A small-molecule ligand and the protein it binds are described below.
Small molecule (SMILES): O=C(N[C@@H]1O[C@H](CO)[C@@H](O)[C@H](O)[C@H]1O)c1cccc(-c2ccc(F)cc2)c1

Binding-site contacts:
Ligand atom C12 contacts residue ASN283 of chain 2.A at 3.2 Å.
Ligand atom C12 contacts residue ARG293 of chain 2.A at 3.6 Å.
Ligand atom C13 contacts residue PHE286 of chain 2.A at 3.5 Å (hydrophobic).
Ligand atom C11 contacts residue GLU89 of chain 2.A at 3.1 Å.
Ligand atom C2 contacts residue ASN285 of chain 2.A at 3.0 Å.
Ligand atom C10 contacts residue GLU89 of chain 2.A at 3.4 Å.
Ligand atom C14 contacts residue ASN283 of chain 2.A at 3.7 Å.
Ligand atom O5' contacts residue HIS378 of chain 2.A at 3.6 Å.
Ligand atom C11 contacts residue ASN134 of chain 2.A at 3.6 Å.
Ligand atom O2' contacts residue ASN285 of chain 2.A at 3.2 Å (h-bond).
Ligand atom C2' contacts residue HIS378 of chain 2.A at 3.3 Å.
Ligand atom C3' contacts residue GLU673 of chain 2.A at 3.3 Å.
Ligand atom C4 contacts residue ASN285 of chain 2.A at 3.7 Å.
Ligand atom O6' contacts residue HIS378 of chain 2.A at 2.7 Å (h-bond).
Ligand atom C6 contacts residue HIS342 of chain 2.A at 3.6 Å.
Ligand atom O6' contacts residue VAL456 of chain 2.A at 3.7 Å.
Ligand atom C13 contacts residue ASN283 of chain 2.A at 3.1 Å.
Ligand atom F15 contacts residue ARG293 of chain 2.A at 3.7 Å.
Ligand atom O3' contacts residue GLY676 of chain 2.A at 3.0 Å (h-bond).
Ligand atom C6' contacts residue ASN485 of chain 2.A at 3.2 Å.
Ligand atom O4' contacts residue GLY676 of chain 2.A at 2.8 Å (h-bond).
Ligand atom O2' contacts residue GLU673 of chain 2.A at 3.1 Å (salt-bridge).
Ligand atom C9 contacts residue HIS342 of chain 2.A at 3.7 Å.
Ligand atom N1 contacts residue ASN285 of chain 2.A at 3.1 Å (h-bond).
Ligand atom F15 contacts residue ASN283 of chain 2.A at 3.3 Å.
Ligand atom C3 contacts residue ASN285 of chain 2.A at 3.2 Å.
Ligand atom O6' contacts residue ASN485 of chain 2.A at 2.6 Å (h-bond).
Ligand atom O4' contacts residue ASN485 of chain 2.A at 3.5 Å (h-bond).
Ligand atom C8 contacts residue ASN285 of chain 2.A at 3.8 Å.
Ligand atom O3' contacts residue ALA674 of chain 2.A at 3.1 Å (h-bond).
Ligand atom O3' contacts residue SER675 of chain 2.A at 2.9 Å (h-bond).
Ligand atom C1' contacts residue HIS378 of chain 2.A at 3.6 Å.
Ligand atom N1 contacts residue HIS378 of chain 2.A at 3.1 Å (h-bond).
Ligand atom O2 contacts residue ASN285 of chain 2.A at 3.6 Å.
Ligand atom F15 contacts residue TYR281 of chain 2.A at 3.4 Å.
Ligand atom C6' contacts residue HIS378 of chain 2.A at 3.5 Å.
Ligand atom O4' contacts residue SER675 of chain 2.A at 3.6 Å.
Ligand atom O2 contacts residue LEU137 of chain 2.A at 3.3 Å.
Ligand atom O2' contacts residue TYR574 of chain 2.A at 3.1 Å (h-bond).
Ligand atom O3' contacts residue GLU673 of chain 2.A at 2.8 Å (salt-bridge).

Sequence of chain 2.A:
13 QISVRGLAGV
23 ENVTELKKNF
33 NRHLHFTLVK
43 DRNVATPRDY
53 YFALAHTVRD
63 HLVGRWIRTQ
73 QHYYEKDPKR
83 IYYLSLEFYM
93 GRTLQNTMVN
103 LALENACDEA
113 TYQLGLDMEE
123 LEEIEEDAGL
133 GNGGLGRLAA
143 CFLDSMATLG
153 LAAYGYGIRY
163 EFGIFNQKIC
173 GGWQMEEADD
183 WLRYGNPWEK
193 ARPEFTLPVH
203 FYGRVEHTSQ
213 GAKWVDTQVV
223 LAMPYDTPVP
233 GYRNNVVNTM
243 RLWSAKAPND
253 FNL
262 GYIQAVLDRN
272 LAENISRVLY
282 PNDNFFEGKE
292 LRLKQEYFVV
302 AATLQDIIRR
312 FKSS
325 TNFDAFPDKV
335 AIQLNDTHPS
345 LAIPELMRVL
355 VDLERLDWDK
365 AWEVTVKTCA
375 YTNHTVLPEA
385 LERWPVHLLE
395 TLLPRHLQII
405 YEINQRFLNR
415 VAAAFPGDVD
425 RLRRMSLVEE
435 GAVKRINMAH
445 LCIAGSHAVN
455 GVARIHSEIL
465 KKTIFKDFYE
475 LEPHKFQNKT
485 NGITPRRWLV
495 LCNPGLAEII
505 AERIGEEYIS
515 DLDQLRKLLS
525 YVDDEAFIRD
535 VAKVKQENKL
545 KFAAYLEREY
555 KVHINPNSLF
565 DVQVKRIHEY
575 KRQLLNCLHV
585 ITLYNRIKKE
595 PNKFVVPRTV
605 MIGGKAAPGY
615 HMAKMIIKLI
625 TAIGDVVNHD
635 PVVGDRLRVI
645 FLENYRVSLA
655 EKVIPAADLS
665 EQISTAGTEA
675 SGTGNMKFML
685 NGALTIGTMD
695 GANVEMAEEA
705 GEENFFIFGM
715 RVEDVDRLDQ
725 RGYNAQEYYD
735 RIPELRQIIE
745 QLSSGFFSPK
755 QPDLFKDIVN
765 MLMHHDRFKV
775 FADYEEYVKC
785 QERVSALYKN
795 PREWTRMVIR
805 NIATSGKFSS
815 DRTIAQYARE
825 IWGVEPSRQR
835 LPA